Sequence of chain 1.C:
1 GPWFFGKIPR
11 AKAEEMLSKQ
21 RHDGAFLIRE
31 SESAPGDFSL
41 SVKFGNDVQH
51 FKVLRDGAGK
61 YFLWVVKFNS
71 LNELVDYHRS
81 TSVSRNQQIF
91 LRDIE

The small molecule below binds the protein below.
Small molecule (SMILES): NC(=O)C[C@@H]1NC(=O)C2(CCCCC2)NC(=O)C[C@@H](c2ccc(CC(=O)O)cc2)/C=C/C[C@@H](Cc2cccc3ccccc23)CNC1=O

Binding-site contacts:
Ligand atom C30 contacts residue LYS52 of chain 1.C at 3.5 Å.
Ligand atom C15 contacts residue LEU54 of chain 1.C at 3.5 Å (hydrophobic).
Ligand atom O27 contacts residue SER39 of chain 1.C at 3.1 Å (h-bond).
Ligand atom C47 contacts residue TRP64 of chain 1.C at 3.9 Å (hydrophobic).
Ligand atom O45 contacts residue LYS52 of chain 1.C at 2.8 Å (salt-bridge).
Ligand atom C38 contacts residue HIS50 of chain 1.C at 3.6 Å.
Ligand atom C42 contacts residue LEU63 of chain 1.C at 3.4 Å (hydrophobic).
Ligand atom C16 contacts residue LEU54 of chain 1.C at 3.4 Å (hydrophobic).
Ligand atom C29 contacts residue HIS50 of chain 1.C at 3.6 Å.
Ligand atom C20 contacts residue HIS50 of chain 1.C at 3.6 Å.
Ligand atom C21 contacts residue HIS50 of chain 1.C at 3.8 Å.
Ligand atom C24 contacts residue HIS50 of chain 1.C at 3.8 Å.
Ligand atom C34 contacts residue HIS50 of chain 1.C at 4.1 Å.
Ligand atom C39 contacts residue TRP64 of chain 1.C at 4.0 Å (hydrophobic).
Ligand atom O45 contacts residue PHE51 of chain 1.C at 3.4 Å.
Ligand atom C31 contacts residue HIS50 of chain 1.C at 3.6 Å.
Ligand atom C26 contacts residue SER39 of chain 1.C at 4.0 Å.
Ligand atom C23 contacts residue HIS50 of chain 1.C at 4.0 Å.
Ligand atom O48 contacts residue TRP64 of chain 1.C at 3.5 Å.
Ligand atom C39 contacts residue PHE51 of chain 1.C at 3.9 Å (hydrophobic).
Ligand atom N44 contacts residue LEU54 of chain 1.C at 3.7 Å.
Ligand atom C38 contacts residue PHE51 of chain 1.C at 3.5 Å (hydrophobic).
Ligand atom N46 contacts residue TRP64 of chain 1.C at 4.1 Å.
Ligand atom C30 contacts residue HIS50 of chain 1.C at 3.7 Å.
Ligand atom C25 contacts residue SER39 of chain 1.C at 4.1 Å.
Ligand atom N33 contacts residue HIS50 of chain 1.C at 3.1 Å (h-bond).
Ligand atom C37 contacts residue GLN49 of chain 1.C at 3.8 Å.
Ligand atom C32 contacts residue HIS50 of chain 1.C at 3.8 Å.
Ligand atom O27 contacts residue ARG29 of chain 1.C at 3.7 Å.
Ligand atom C43 contacts residue LYS52 of chain 1.C at 3.7 Å.
Ligand atom O28 contacts residue ARG29 of chain 1.C at 4.0 Å.
Ligand atom C42 contacts residue TRP64 of chain 1.C at 3.7 Å (hydrophobic).
Ligand atom C14 contacts residue EDO1 of chain 1.V at 3.9 Å.
Ligand atom C18 contacts residue LYS52 of chain 1.C at 3.7 Å.
Ligand atom N44 contacts residue LYS52 of chain 1.C at 2.8 Å (salt-bridge).
Ligand atom C43 contacts residue LEU63 of chain 1.C at 3.5 Å (hydrophobic).
Ligand atom N44 contacts residue LEU63 of chain 1.C at 2.8 Å (h-bond).
Ligand atom C41 contacts residue TRP64 of chain 1.C at 3.7 Å (hydrophobic).
Ligand atom C30 contacts residue PHE51 of chain 1.C at 3.8 Å (hydrophobic).
Ligand atom C29 contacts residue SER39 of chain 1.C at 3.6 Å.